This protein binds this small molecule.
Small molecule (SMILES): CC(=O)N[C@@H]1[C@@H](O)[C@H](O)[C@@H](CO)O[C@H]1O

Binding-site contacts:
Ligand atom C4 contacts residue ASN113 of chain 1.B at 4.1 Å.
Ligand atom O6 contacts residue LEU261 of chain 1.B at 3.7 Å.
Ligand atom C7 contacts residue TRP257 of chain 1.B at 4.5 Å (hydrophobic).
Ligand atom O5 contacts residue ALA116 of chain 1.B at 3.7 Å.
Ligand atom O5 contacts residue ASN113 of chain 1.B at 2.3 Å (h-bond).
Ligand atom C3 contacts residue ASN113 of chain 1.B at 3.7 Å.
Ligand atom O5 contacts residue SER115 of chain 1.B at 4.1 Å.
Ligand atom C2 contacts residue ASN113 of chain 1.B at 2.3 Å.
Ligand atom C7 contacts residue ASN113 of chain 1.B at 3.6 Å.
Ligand atom O6 contacts residue ALA116 of chain 1.B at 3.5 Å.
Ligand atom C1 contacts residue ASN113 of chain 1.B at 1.4 Å.
Ligand atom O5 contacts residue TRP257 of chain 1.B at 3.9 Å.
Ligand atom C4 contacts residue TRP257 of chain 1.B at 4.4 Å (hydrophobic).
Ligand atom C2 contacts residue TRP257 of chain 1.B at 3.9 Å (hydrophobic).
Ligand atom C6 contacts residue LEU261 of chain 1.B at 3.8 Å (hydrophobic).
Ligand atom C1 contacts residue SER115 of chain 1.B at 3.7 Å.
Ligand atom N2 contacts residue ASN113 of chain 1.B at 2.7 Å (h-bond).
Ligand atom C5 contacts residue SER115 of chain 1.B at 4.3 Å.
Ligand atom C6 contacts residue ALA116 of chain 1.B at 4.5 Å (hydrophobic).
Ligand atom C1 contacts residue TRP257 of chain 1.B at 4.2 Å (hydrophobic).
Ligand atom O7 contacts residue ASN113 of chain 1.B at 4.2 Å.
Ligand atom C5 contacts residue ASN113 of chain 1.B at 3.6 Å.
Ligand atom O6 contacts residue SER115 of chain 1.B at 4.1 Å.
Ligand atom C1 contacts residue ALA116 of chain 1.B at 4.3 Å (hydrophobic).
Ligand atom O7 contacts residue TRP257 of chain 1.B at 3.9 Å.

Sequence of chain 1.B:
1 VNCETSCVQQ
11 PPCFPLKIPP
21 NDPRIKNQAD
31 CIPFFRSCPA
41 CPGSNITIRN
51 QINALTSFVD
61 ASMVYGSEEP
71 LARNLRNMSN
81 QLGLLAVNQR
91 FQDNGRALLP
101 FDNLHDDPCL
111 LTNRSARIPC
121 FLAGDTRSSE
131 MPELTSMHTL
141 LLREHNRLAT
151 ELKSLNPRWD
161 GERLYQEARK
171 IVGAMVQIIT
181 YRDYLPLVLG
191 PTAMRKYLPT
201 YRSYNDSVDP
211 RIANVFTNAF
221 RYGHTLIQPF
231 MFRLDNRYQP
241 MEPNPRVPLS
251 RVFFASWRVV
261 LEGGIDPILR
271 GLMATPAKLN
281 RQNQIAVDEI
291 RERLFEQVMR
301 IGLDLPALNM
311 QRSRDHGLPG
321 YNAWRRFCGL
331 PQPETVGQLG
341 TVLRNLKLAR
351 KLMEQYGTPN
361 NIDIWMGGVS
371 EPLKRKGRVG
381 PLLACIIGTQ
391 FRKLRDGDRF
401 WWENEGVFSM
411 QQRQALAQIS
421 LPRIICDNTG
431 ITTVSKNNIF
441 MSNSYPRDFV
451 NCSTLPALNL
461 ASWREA